Binding-site contacts:
Ligand atom O3' contacts residue ASP207 of chain 1.C at 2.8 Å (salt-bridge).
Ligand atom O6 contacts residue TYR262 of chain 1.C at 3.3 Å (h-bond).
Ligand atom C1' contacts residue HIS103 of chain 1.C at 3.4 Å.
Ligand atom PG contacts residue TYR203 of chain 1.C at 3.7 Å.
Ligand atom O2A contacts residue TYR203 of chain 1.C at 3.6 Å.
Ligand atom O4' contacts residue ARG52 of chain 1.C at 3.4 Å (salt-bridge).
Ligand atom O2B contacts residue ARG94 of chain 1.C at 2.3 Å (salt-bridge).
Ligand atom N2 contacts residue LEU38 of chain 1.C at 2.6 Å (h-bond).
Ligand atom O6 contacts residue GLN263 of chain 1.C at 2.8 Å (h-bond).
Ligand atom C2' contacts residue TYR262 of chain 1.C at 3.6 Å (hydrophobic).
Ligand atom O2G contacts residue LYS200 of chain 1.C at 3.8 Å.
Ligand atom C4' contacts residue ARG52 of chain 1.C at 3.8 Å.
Ligand atom PA contacts residue HIS103 of chain 1.C at 3.8 Å.
Ligand atom C4 contacts residue HIS103 of chain 1.C at 3.9 Å.
Ligand atom PA contacts residue ASP199 of chain 1.C at 3.9 Å.
Ligand atom N1 contacts residue TYR262 of chain 1.C at 2.8 Å (h-bond).
Ligand atom PB contacts residue ARG94 of chain 1.C at 3.8 Å.
Ligand atom O5' contacts residue HIS103 of chain 1.C at 3.2 Å (h-bond).
Ligand atom O1G contacts residue TYR203 of chain 1.C at 2.4 Å (h-bond).
Ligand atom O3' contacts residue TYR203 of chain 1.C at 3.6 Å.
Ligand atom O2A contacts residue ARG94 of chain 1.C at 3.9 Å.
Ligand atom O3' contacts residue LEU38 of chain 1.C at 3.7 Å.
Ligand atom O4' contacts residue HIS103 of chain 1.C at 3.0 Å (h-bond).
Ligand atom C3' contacts residue TYR203 of chain 1.C at 3.8 Å (hydrophobic).
Ligand atom C6 contacts residue TYR262 of chain 1.C at 3.2 Å (hydrophobic).
Ligand atom N7 contacts residue HIS258 of chain 1.C at 3.9 Å.
Ligand atom C2 contacts residue TYR262 of chain 1.C at 3.5 Å (hydrophobic).
Ligand atom N9 contacts residue HIS103 of chain 1.C at 3.2 Å.
Ligand atom O1G contacts residue ARG254 of chain 1.C at 3.5 Å (salt-bridge).
Ligand atom O1A contacts residue HIS103 of chain 1.C at 3.4 Å (h-bond).
Ligand atom O2G contacts residue ARG254 of chain 1.C at 3.0 Å (salt-bridge).
Ligand atom C2 contacts residue LEU38 of chain 1.C at 3.7 Å (hydrophobic).
Ligand atom C8 contacts residue HIS103 of chain 1.C at 3.2 Å.
Ligand atom C5' contacts residue TYR203 of chain 1.C at 3.4 Å (hydrophobic).
Ligand atom C3' contacts residue ASP207 of chain 1.C at 3.6 Å.
Ligand atom C2' contacts residue LEU38 of chain 1.C at 3.6 Å (hydrophobic).
Ligand atom O3' contacts residue GLN37 of chain 1.C at 3.0 Å (h-bond).
Ligand atom O2A contacts residue ASP199 of chain 1.C at 2.6 Å (salt-bridge).
Ligand atom O1G contacts residue LYS200 of chain 1.C at 3.5 Å.
Ligand atom C6 contacts residue GLN263 of chain 1.C at 3.4 Å.

The small molecule below binds the protein below.
Small molecule (SMILES): Nc1nc2c(ncn2[C@H]2C[C@H](O)[C@@H](CO[P](=O)(O)O[P](=O)(O)OP(=O)(O)O)O2)c(=O)[nH]1

Sequence of chain 1.C:
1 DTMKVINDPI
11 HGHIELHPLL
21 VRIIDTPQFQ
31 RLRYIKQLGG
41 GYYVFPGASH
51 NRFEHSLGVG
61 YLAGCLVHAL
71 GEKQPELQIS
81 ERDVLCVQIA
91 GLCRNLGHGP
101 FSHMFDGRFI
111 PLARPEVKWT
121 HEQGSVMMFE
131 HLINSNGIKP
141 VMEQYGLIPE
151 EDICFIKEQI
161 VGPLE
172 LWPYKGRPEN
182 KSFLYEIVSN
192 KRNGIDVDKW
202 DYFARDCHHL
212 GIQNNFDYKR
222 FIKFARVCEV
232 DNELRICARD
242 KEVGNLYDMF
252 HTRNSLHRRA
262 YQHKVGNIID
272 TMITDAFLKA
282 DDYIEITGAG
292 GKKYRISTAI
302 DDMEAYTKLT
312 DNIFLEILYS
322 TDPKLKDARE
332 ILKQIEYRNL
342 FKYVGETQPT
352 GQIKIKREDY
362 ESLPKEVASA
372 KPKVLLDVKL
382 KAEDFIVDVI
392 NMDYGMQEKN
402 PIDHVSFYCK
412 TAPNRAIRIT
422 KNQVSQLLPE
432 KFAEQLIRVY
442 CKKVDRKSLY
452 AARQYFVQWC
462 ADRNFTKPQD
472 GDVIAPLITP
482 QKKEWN